Binding-site contacts:
Ligand atom C01 contacts residue ASP42 of chain 1.B at 3.2 Å.
Ligand atom C01 contacts residue ASP41 of chain 1.B at 4.2 Å.
Ligand atom C06 contacts residue ASP42 of chain 1.B at 3.7 Å.
Ligand atom S17 contacts residue LYS112 of chain 1.B at 4.2 Å.
Ligand atom S17 contacts residue CYS53 of chain 1.B at 2.0 Å (h-bond).
Ligand atom C05 contacts residue SER39 of chain 1.B at 3.7 Å.
Ligand atom C11 contacts residue ASP42 of chain 1.B at 4.1 Å.
Ligand atom C13 contacts residue SER46 of chain 1.B at 4.0 Å.
Ligand atom O10 contacts residue TRP106 of chain 1.B at 3.3 Å.
Ligand atom C14 contacts residue TRP106 of chain 1.B at 4.2 Å (hydrophobic).
Ligand atom N03 contacts residue ASP42 of chain 1.B at 2.9 Å (salt-bridge).
Ligand atom N08 contacts residue ASP42 of chain 1.B at 3.0 Å (salt-bridge).
Ligand atom C05 contacts residue ASP42 of chain 1.B at 3.5 Å.
Ligand atom C14 contacts residue CYS53 of chain 1.B at 4.2 Å (hydrophobic).
Ligand atom C13 contacts residue ASP42 of chain 1.B at 3.4 Å.
Ligand atom O10 contacts residue LYS112 of chain 1.B at 3.9 Å.
Ligand atom C13 contacts residue TRP52 of chain 1.B at 4.1 Å (hydrophobic).
Ligand atom C13 contacts residue TRP106 of chain 1.B at 4.1 Å (hydrophobic).
Ligand atom S17 contacts residue TRP106 of chain 1.B at 4.0 Å.
Ligand atom C16 contacts residue TRP106 of chain 1.B at 3.4 Å (hydrophobic).
Ligand atom C13 contacts residue ARG45 of chain 1.B at 3.7 Å.
Ligand atom C01 contacts residue ARG45 of chain 1.B at 3.6 Å.
Ligand atom C12 contacts residue TRP106 of chain 1.B at 3.7 Å (hydrophobic).
Ligand atom C02 contacts residue ASP42 of chain 1.B at 3.5 Å.
Ligand atom C12 contacts residue ARG45 of chain 1.B at 4.0 Å.
Ligand atom C14 contacts residue TRP52 of chain 1.B at 3.9 Å (hydrophobic).
Ligand atom C12 contacts residue ASP42 of chain 1.B at 3.4 Å.
Ligand atom C15 contacts residue TRP106 of chain 1.B at 3.8 Å (hydrophobic).
Ligand atom C15 contacts residue TRP52 of chain 1.B at 3.9 Å (hydrophobic).
Ligand atom C07 contacts residue ASP42 of chain 1.B at 3.7 Å.
Ligand atom C04 contacts residue ASP42 of chain 1.B at 3.8 Å.
Ligand atom C15 contacts residue CYS53 of chain 1.B at 3.2 Å (hydrophobic).
Ligand atom C14 contacts residue ILE51 of chain 1.B at 3.6 Å (hydrophobic).
Ligand atom C06 contacts residue TRP106 of chain 1.B at 3.7 Å (hydrophobic).
Ligand atom C09 contacts residue ASP42 of chain 1.B at 3.9 Å.
Ligand atom S17 contacts residue ALA103 of chain 1.B at 4.2 Å.
Ligand atom C15 contacts residue ILE51 of chain 1.B at 4.0 Å (hydrophobic).
Ligand atom C09 contacts residue TRP106 of chain 1.B at 3.7 Å (hydrophobic).
Ligand atom C16 contacts residue CYS53 of chain 1.B at 3.0 Å (hydrophobic).
Ligand atom C11 contacts residue TRP106 of chain 1.B at 3.3 Å (hydrophobic).

Sequence of chain 1.B:
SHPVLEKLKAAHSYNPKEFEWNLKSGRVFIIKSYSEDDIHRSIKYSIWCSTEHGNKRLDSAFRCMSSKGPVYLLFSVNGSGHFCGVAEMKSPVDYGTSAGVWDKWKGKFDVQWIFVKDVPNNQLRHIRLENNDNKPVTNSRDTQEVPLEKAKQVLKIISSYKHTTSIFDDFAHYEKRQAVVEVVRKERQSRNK

A protein and the small-molecule ligand that binds it are described below.
Small molecule (SMILES): CCN(CC)CCNC(=O)c1ccccc1S